Binding-site contacts:
Ligand atom C2 contacts residue ASN138 of chain 1.A at 4.1 Å.
Ligand atom C2 contacts residue ASN134 of chain 1.A at 3.5 Å.
Ligand atom C3 contacts residue THR142 of chain 1.A at 3.5 Å.
Ligand atom O5 contacts residue ASN134 of chain 1.A at 2.8 Å (h-bond).
Ligand atom C4 contacts residue VAL339 of chain 1.A at 4.1 Å (hydrophobic).
Ligand atom C3 contacts residue PRO336 of chain 1.A at 3.7 Å (hydrophobic).
Ligand atom C4 contacts residue HIS64 of chain 1.A at 3.4 Å.
Ligand atom C3 contacts residue HIS64 of chain 1.A at 3.6 Å.
Ligand atom C1 contacts residue VAL339 of chain 1.A at 4.3 Å (hydrophobic).
Ligand atom C1 contacts residue ASN134 of chain 1.A at 3.5 Å.
Ligand atom C4 contacts residue ALA62 of chain 1.A at 3.6 Å (hydrophobic).
Ligand atom O6 contacts residue PRO336 of chain 1.A at 3.7 Å.
Ligand atom C2 contacts residue ALA62 of chain 1.A at 3.9 Å (hydrophobic).
Ligand atom C3 contacts residue ARG337 of chain 1.A at 4.5 Å.
Ligand atom C2 contacts residue SER61 of chain 1.A at 4.3 Å.
Ligand atom O5 contacts residue THR142 of chain 1.A at 3.4 Å (h-bond).
Ligand atom C4 contacts residue PRO336 of chain 1.A at 3.9 Å (hydrophobic).
Ligand atom C1 contacts residue BU31 of chain 1.F at 3.8 Å.
Ligand atom O5 contacts residue ASN138 of chain 1.A at 3.2 Å.
Ligand atom O6 contacts residue THR142 of chain 1.A at 2.7 Å (h-bond).
Ligand atom C2 contacts residue HIS64 of chain 1.A at 4.3 Å.
Ligand atom C1 contacts residue ASN138 of chain 1.A at 3.9 Å.
Ligand atom C2 contacts residue THR142 of chain 1.A at 4.1 Å.
Ligand atom O6 contacts residue HIS64 of chain 1.A at 2.7 Å (h-bond).
Ligand atom C4 contacts residue PRO338 of chain 1.A at 4.0 Å (hydrophobic).
Ligand atom C1 contacts residue ALA62 of chain 1.A at 3.8 Å (hydrophobic).
Ligand atom C3 contacts residue ALA62 of chain 1.A at 4.4 Å (hydrophobic).
Ligand atom C4 contacts residue ARG337 of chain 1.A at 3.0 Å.
Ligand atom O5 contacts residue LEU139 of chain 1.A at 3.9 Å.

Sequence of chain 1.A:
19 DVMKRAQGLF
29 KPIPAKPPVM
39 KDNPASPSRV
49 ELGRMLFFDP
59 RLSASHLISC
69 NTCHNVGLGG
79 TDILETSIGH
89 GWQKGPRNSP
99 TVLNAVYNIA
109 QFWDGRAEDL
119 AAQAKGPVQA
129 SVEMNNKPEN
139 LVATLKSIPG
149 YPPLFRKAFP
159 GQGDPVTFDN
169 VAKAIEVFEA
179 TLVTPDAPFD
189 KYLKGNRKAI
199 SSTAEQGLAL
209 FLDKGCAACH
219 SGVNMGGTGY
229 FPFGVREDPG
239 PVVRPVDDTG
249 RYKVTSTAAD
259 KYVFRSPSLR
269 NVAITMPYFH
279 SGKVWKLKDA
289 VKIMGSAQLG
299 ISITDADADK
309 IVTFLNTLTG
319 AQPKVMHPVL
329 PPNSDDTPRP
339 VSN

The protein below binds the small molecule below.
Small molecule (SMILES): C[C@@H](O)[C@@H](C)O